Sequence of chain 1.B:
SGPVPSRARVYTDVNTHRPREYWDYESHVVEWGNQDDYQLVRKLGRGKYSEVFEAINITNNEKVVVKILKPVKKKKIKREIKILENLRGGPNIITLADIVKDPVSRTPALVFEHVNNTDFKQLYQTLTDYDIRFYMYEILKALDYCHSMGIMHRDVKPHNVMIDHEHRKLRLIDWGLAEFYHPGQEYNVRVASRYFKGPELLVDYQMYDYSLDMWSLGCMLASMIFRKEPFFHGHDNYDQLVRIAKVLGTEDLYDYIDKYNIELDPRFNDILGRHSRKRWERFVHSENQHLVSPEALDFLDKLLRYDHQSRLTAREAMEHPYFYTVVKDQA

Binding-site contacts:
Ligand atom N4 contacts residue PHE113 of chain 1.B at 3.5 Å.
Ligand atom C14 contacts residue GLU114 of chain 1.B at 3.3 Å.
Ligand atom C2 contacts residue LYS68 of chain 1.B at 3.7 Å.
Ligand atom N4 contacts residue ILE95 of chain 1.B at 3.6 Å.
Ligand atom C14 contacts residue ILE95 of chain 1.B at 3.8 Å (hydrophobic).
Ligand atom S contacts residue LEU45 of chain 1.B at 3.8 Å.
Ligand atom C5 contacts residue VAL53 of chain 1.B at 3.6 Å (hydrophobic).
Ligand atom C7 contacts residue LEU45 of chain 1.B at 3.7 Å (hydrophobic).
Ligand atom C4 contacts residue ILE174 of chain 1.B at 3.8 Å (hydrophobic).
Ligand atom C15 contacts residue ILE95 of chain 1.B at 3.9 Å (hydrophobic).
Ligand atom O contacts residue ASP175 of chain 1.B at 3.2 Å.
Ligand atom O contacts residue LYS68 of chain 1.B at 2.8 Å (salt-bridge).
Ligand atom C4 contacts residue VAL53 of chain 1.B at 3.7 Å (hydrophobic).
Ligand atom N1 contacts residue MET163 of chain 1.B at 3.8 Å.
Ligand atom C12 contacts residue VAL66 of chain 1.B at 3.7 Å (hydrophobic).
Ligand atom C17 contacts residue VAL116 of chain 1.B at 3.5 Å (hydrophobic).
Ligand atom C2 contacts residue ASP175 of chain 1.B at 3.6 Å.
Ligand atom C8 contacts residue VAL53 of chain 1.B at 3.8 Å (hydrophobic).
Ligand atom C18 contacts residue LEU45 of chain 1.B at 3.8 Å (hydrophobic).
Ligand atom C14 contacts residue VAL116 of chain 1.B at 3.6 Å (hydrophobic).
Ligand atom N3 contacts residue VAL116 of chain 1.B at 3.1 Å (h-bond).
Ligand atom C contacts residue VAL53 of chain 1.B at 3.5 Å (hydrophobic).
Ligand atom C14 contacts residue VAL66 of chain 1.B at 3.8 Å (hydrophobic).
Ligand atom C11 contacts residue MET163 of chain 1.B at 3.7 Å (hydrophobic).
Ligand atom C3 contacts residue ILE174 of chain 1.B at 3.7 Å (hydrophobic).
Ligand atom C15 contacts residue ILE174 of chain 1.B at 3.7 Å (hydrophobic).
Ligand atom N1 contacts residue VAL66 of chain 1.B at 3.6 Å.
Ligand atom N contacts residue ASP175 of chain 1.B at 3.0 Å (salt-bridge).
Ligand atom N contacts residue ILE174 of chain 1.B at 3.8 Å.
Ligand atom C9 contacts residue MET163 of chain 1.B at 3.8 Å (hydrophobic).
Ligand atom N3 contacts residue VAL66 of chain 1.B at 3.6 Å.
Ligand atom C16 contacts residue VAL116 of chain 1.B at 3.5 Å (hydrophobic).
Ligand atom C3 contacts residue ASP175 of chain 1.B at 3.9 Å.
Ligand atom C16 contacts residue ASN118 of chain 1.B at 3.9 Å.
Ligand atom N5 contacts residue VAL116 of chain 1.B at 2.9 Å (h-bond).
Ligand atom C17 contacts residue HIS115 of chain 1.B at 3.6 Å.
Ligand atom N2 contacts residue ILE174 of chain 1.B at 3.6 Å.
Ligand atom C6 contacts residue VAL53 of chain 1.B at 3.7 Å (hydrophobic).
Ligand atom N2 contacts residue VAL66 of chain 1.B at 3.6 Å.
Ligand atom N4 contacts residue ILE174 of chain 1.B at 3.6 Å.

The protein below binds the small molecule below.
Small molecule (SMILES): N#Cc1cnn2c(NC3CC3)cc(-c3sccc3-c3ccc(=O)[nH]c3)nc12